This small molecule binds to this protein.
Small molecule (SMILES): CC(=O)N[C@@H]1[C@@H](O)[C@H](O)[C@@H](CO)O[C@H]1O

Binding-site contacts:
Ligand atom C5 contacts residue ASN67 of chain 1.A at 3.7 Å.
Ligand atom C4 contacts residue ASN67 of chain 1.A at 4.3 Å.
Ligand atom N2 contacts residue ASN67 of chain 1.A at 3.0 Å (h-bond).
Ligand atom C7 contacts residue ASN67 of chain 1.A at 4.3 Å.
Ligand atom C1 contacts residue ASN67 of chain 1.A at 1.5 Å.
Ligand atom C2 contacts residue ASN67 of chain 1.A at 2.5 Å.
Ligand atom C3 contacts residue ASN67 of chain 1.A at 3.9 Å.
Ligand atom O5 contacts residue ASN67 of chain 1.A at 2.4 Å (h-bond).
Ligand atom O3 contacts residue ASN67 of chain 1.A at 4.5 Å.

Sequence of chain 1.A:
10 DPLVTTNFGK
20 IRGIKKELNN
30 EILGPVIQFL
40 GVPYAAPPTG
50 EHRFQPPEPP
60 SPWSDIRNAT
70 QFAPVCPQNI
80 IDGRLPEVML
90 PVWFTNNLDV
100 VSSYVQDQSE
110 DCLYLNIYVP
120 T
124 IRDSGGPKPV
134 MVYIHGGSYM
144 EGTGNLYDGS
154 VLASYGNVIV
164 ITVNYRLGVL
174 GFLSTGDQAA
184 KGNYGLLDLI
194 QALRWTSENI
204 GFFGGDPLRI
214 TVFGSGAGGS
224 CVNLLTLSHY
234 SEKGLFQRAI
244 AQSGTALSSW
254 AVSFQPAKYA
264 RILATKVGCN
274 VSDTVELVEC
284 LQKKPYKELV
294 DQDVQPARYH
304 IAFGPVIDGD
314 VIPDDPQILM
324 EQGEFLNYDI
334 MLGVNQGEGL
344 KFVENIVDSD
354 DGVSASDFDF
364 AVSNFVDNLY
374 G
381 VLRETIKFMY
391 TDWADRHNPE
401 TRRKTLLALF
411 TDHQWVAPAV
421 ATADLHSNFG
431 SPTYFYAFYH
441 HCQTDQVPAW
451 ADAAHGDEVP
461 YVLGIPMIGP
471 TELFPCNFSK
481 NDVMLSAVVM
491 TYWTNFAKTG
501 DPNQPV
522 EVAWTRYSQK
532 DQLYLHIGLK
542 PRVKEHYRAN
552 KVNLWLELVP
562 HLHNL